Sequence of chain 1.A:
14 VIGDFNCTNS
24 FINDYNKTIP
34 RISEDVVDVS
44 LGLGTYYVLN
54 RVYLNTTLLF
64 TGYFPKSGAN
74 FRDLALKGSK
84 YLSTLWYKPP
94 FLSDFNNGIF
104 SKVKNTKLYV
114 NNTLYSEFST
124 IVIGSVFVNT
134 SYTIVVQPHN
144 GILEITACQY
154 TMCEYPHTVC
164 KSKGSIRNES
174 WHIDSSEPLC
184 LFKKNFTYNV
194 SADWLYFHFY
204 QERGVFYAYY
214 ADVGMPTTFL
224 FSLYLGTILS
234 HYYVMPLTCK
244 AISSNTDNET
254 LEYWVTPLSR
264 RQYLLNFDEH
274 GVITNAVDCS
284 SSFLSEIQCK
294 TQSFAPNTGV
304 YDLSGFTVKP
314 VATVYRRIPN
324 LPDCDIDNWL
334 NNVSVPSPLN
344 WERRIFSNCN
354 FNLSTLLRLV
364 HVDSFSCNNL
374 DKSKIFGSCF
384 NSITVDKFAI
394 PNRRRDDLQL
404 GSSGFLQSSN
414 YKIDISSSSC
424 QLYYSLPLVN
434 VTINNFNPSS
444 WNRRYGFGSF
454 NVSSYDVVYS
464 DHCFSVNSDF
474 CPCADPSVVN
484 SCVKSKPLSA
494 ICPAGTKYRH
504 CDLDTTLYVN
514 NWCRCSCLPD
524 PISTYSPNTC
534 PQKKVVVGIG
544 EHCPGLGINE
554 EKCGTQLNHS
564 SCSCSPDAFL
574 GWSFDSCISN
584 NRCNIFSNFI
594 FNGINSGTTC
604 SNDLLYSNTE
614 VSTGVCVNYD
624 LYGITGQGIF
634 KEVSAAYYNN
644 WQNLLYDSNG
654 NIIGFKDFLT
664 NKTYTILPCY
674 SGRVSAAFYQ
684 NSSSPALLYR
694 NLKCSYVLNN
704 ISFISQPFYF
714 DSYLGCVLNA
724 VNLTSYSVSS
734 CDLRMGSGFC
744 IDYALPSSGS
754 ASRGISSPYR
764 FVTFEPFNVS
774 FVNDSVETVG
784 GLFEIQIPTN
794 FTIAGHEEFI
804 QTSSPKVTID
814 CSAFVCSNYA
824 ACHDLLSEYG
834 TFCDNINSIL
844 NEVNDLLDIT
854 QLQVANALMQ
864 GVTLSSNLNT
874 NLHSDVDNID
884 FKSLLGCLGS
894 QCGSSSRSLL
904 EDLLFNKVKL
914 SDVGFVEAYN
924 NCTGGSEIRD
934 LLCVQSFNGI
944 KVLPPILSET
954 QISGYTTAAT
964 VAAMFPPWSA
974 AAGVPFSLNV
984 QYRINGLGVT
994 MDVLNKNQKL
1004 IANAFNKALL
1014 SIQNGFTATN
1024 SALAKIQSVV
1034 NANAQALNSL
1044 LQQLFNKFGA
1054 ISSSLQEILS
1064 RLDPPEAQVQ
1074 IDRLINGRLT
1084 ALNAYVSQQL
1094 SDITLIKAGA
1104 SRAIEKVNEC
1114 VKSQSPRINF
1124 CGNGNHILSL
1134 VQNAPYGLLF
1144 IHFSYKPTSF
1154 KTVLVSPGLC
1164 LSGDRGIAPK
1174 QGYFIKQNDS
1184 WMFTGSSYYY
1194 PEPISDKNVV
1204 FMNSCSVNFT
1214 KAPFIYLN

Sequence of chain 1.B:
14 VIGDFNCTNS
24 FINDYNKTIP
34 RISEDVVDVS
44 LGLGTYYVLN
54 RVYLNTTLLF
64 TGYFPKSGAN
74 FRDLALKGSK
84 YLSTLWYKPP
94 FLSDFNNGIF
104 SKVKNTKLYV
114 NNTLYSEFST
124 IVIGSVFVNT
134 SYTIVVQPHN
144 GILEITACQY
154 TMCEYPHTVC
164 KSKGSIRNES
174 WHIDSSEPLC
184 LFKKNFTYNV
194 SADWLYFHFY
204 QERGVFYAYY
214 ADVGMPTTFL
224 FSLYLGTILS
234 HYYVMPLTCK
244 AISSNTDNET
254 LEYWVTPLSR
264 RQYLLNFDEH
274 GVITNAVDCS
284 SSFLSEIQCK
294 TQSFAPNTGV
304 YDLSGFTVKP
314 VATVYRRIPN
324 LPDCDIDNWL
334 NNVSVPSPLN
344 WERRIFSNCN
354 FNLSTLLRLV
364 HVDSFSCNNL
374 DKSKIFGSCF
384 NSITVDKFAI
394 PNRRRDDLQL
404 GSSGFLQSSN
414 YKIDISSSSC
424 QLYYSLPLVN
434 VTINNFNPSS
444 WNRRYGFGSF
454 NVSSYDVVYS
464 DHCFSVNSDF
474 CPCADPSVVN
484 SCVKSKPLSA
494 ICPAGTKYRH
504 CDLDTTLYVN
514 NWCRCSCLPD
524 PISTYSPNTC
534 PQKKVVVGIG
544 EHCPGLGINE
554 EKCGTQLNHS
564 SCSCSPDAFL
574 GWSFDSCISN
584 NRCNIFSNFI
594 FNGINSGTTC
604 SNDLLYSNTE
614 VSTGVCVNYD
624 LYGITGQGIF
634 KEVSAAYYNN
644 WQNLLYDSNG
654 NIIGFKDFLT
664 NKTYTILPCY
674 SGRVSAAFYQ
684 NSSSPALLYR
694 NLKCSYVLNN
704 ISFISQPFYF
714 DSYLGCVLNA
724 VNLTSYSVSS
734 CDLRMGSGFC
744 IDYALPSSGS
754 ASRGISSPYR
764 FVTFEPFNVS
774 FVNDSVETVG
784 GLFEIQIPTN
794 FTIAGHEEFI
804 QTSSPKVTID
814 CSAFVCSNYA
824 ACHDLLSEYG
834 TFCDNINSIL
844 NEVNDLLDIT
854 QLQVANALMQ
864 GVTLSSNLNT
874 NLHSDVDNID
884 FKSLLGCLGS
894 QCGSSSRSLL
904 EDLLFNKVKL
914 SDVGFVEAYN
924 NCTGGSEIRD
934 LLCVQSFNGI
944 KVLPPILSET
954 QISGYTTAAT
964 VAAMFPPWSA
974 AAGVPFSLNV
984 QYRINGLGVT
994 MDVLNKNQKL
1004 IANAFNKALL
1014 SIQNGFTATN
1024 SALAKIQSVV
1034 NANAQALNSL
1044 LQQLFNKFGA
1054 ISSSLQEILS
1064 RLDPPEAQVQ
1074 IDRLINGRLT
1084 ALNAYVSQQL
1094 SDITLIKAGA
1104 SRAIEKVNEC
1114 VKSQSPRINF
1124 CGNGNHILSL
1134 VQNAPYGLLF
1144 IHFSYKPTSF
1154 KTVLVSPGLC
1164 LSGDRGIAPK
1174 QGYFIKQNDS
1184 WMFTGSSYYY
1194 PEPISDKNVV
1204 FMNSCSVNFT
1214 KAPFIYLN

Binding-site contacts:
Ligand atom C6 contacts residue ASP17 of chain 1.B at 3.8 Å.
Ligand atom N2 contacts residue ASN132 of chain 1.B at 2.9 Å (h-bond).
Ligand atom O6 contacts residue PHE18 of chain 1.B at 3.7 Å.
Ligand atom O7 contacts residue ASP177 of chain 1.B at 4.3 Å.
Ligand atom C1 contacts residue THR154 of chain 1.B at 4.1 Å.
Ligand atom C1 contacts residue PHE18 of chain 1.B at 4.1 Å (hydrophobic).
Ligand atom C2 contacts residue THR154 of chain 1.B at 4.2 Å.
Ligand atom C7 contacts residue THR154 of chain 1.B at 4.3 Å.
Ligand atom C3 contacts residue ASN132 of chain 1.B at 3.8 Å.
Ligand atom O7 contacts residue THR154 of chain 1.B at 3.5 Å (h-bond).
Ligand atom O6 contacts residue ASP17 of chain 1.B at 2.8 Å (salt-bridge).
Ligand atom O7 contacts residue SER564 of chain 1.A at 4.3 Å.
Ligand atom C2 contacts residue ASN132 of chain 1.B at 2.5 Å.
Ligand atom O5 contacts residue PHE18 of chain 1.B at 4.0 Å.
Ligand atom C6 contacts residue ILE494 of chain 1.A at 3.9 Å (hydrophobic).
Ligand atom C1 contacts residue ASN132 of chain 1.B at 1.4 Å.
Ligand atom C5 contacts residue ASN132 of chain 1.B at 3.6 Å.
Ligand atom C5 contacts residue PHE18 of chain 1.B at 3.9 Å (hydrophobic).
Ligand atom C8 contacts residue SER564 of chain 1.A at 4.4 Å.
Ligand atom C6 contacts residue PHE18 of chain 1.B at 4.5 Å (hydrophobic).
Ligand atom O5 contacts residue THR154 of chain 1.B at 3.9 Å.
Ligand atom C7 contacts residue ASN132 of chain 1.B at 3.5 Å.
Ligand atom C4 contacts residue ASN132 of chain 1.B at 4.2 Å.
Ligand atom C4 contacts residue ILE494 of chain 1.A at 4.5 Å (hydrophobic).
Ligand atom O4 contacts residue HIS562 of chain 1.A at 4.4 Å.
Ligand atom O4 contacts residue NAG1 of chain 1.JA at 3.4 Å.
Ligand atom O5 contacts residue ASN132 of chain 1.B at 2.3 Å (h-bond).
Ligand atom O7 contacts residue ASN132 of chain 1.B at 3.7 Å.
Ligand atom O4 contacts residue ILE494 of chain 1.A at 3.4 Å.
Ligand atom C4 contacts residue PHE18 of chain 1.B at 4.3 Å (hydrophobic).

The small molecule below binds the protein below.
Small molecule (SMILES): CC(=O)N[C@H]1[C@H](O[C@H]2[C@H](O)[C@@H](NC(C)=O)CO[C@@H]2CO)O[C@H](CO)[C@@H](O[C@H]2O[C@H](CO[C@H]3O[C@H](CO)[C@@H](O)[C@H](O[C@H]4O[C@H](CO)[C@@H](O)[C@H](O)[C@@H]4O)[C@@H]3O)[C@@H](O)[C@H](O[C@H]3O[C@H](CO)[C@@H](O)[C@H](O)[C@@H]3O)[C@@H]2O)[C@@H]1O